Sequence of chain 3.A:
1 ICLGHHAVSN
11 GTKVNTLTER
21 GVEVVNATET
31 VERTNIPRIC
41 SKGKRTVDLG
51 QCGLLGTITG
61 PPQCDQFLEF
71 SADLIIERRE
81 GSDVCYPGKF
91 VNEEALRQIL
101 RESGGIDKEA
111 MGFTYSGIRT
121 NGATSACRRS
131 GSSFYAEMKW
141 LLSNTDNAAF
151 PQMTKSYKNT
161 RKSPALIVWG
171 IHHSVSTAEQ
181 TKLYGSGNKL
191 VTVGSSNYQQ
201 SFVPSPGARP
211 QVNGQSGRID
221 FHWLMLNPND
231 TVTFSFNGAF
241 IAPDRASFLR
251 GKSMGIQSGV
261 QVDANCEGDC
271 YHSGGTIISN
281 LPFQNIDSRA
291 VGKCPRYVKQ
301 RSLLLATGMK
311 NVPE

The protein below binds the small molecule below.
Small molecule (SMILES): CC(=O)N[C@@H]1[C@@H](O)[C@H](O)[C@@H](CO)O[C@H]1O

Binding-site contacts:
Ligand atom O6 contacts residue ASN26 of chain 3.A at 4.5 Å.
Ligand atom C6 contacts residue THR28 of chain 3.A at 4.1 Å.
Ligand atom C5 contacts residue ASN26 of chain 3.A at 3.5 Å.
Ligand atom C6 contacts residue THR307 of chain 3.A at 3.7 Å.
Ligand atom C5 contacts residue THR307 of chain 3.A at 4.2 Å.
Ligand atom C2 contacts residue ASN26 of chain 3.A at 1.9 Å.
Ligand atom C7 contacts residue ASN26 of chain 3.A at 3.1 Å.
Ligand atom C1 contacts residue ASN26 of chain 3.A at 1.4 Å.
Ligand atom C1 contacts residue THR307 of chain 3.A at 4.1 Å.
Ligand atom O6 contacts residue THR307 of chain 3.A at 3.4 Å.
Ligand atom O5 contacts residue ALA27 of chain 3.A at 4.0 Å.
Ligand atom O5 contacts residue ASN26 of chain 3.A at 2.4 Å (h-bond).
Ligand atom C6 contacts residue LEU51 of chain 3.B at 4.2 Å (hydrophobic).
Ligand atom O7 contacts residue ASN26 of chain 3.A at 4.0 Å.
Ligand atom O5 contacts residue THR307 of chain 3.A at 3.3 Å (h-bond).
Ligand atom O3 contacts residue ASN26 of chain 3.A at 4.3 Å.
Ligand atom C3 contacts residue ASN26 of chain 3.A at 3.3 Å.
Ligand atom O6 contacts residue LEU51 of chain 3.B at 4.5 Å.
Ligand atom C4 contacts residue ASN26 of chain 3.A at 3.8 Å.
Ligand atom N2 contacts residue ASN26 of chain 3.A at 2.4 Å (h-bond).
Ligand atom C8 contacts residue ASN26 of chain 3.A at 3.5 Å.
Ligand atom C1 contacts residue ALA27 of chain 3.A at 4.4 Å (hydrophobic).

Sequence of chain 3.B:
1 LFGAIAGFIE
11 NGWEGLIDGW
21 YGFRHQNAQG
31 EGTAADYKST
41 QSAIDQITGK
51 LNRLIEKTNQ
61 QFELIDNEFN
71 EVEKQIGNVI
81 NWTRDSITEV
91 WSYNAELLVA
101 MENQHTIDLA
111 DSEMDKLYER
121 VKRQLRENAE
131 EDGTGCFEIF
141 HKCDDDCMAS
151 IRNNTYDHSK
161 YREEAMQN